This protein binds this small molecule.
Small molecule (SMILES): CC1(C)CC[C@]2(C(=O)O)CC[C@]3(C)[C@H](C(=O)C=C4[C@@]5(C)CC(C#N)=C(O)C(C)(C)[C@@H]5CC[C@]43C)[C@@H]2C1

Binding-site contacts:
Ligand atom O30 contacts residue MET104 of chain 2.A at 3.9 Å.
Ligand atom C23 contacts residue LYS88 of chain 2.A at 3.6 Å.
Ligand atom C22 contacts residue VAL89 of chain 2.A at 4.3 Å (hydrophobic).
Ligand atom C22 contacts residue HIS86 of chain 2.A at 3.9 Å.
Ligand atom C10 contacts residue CYS108 of chain 2.A at 4.1 Å (hydrophobic).
Ligand atom C28 contacts residue LYS88 of chain 2.A at 3.9 Å.
Ligand atom C29 contacts residue GLY105 of chain 2.A at 4.2 Å.
Ligand atom C35 contacts residue CYS108 of chain 2.A at 3.4 Å (hydrophobic).
Ligand atom C33 contacts residue CYS108 of chain 2.A at 2.9 Å (hydrophobic).
Ligand atom C10 contacts residue HIS111 of chain 2.A at 3.4 Å.
Ligand atom C5 contacts residue TYR42 of chain 2.A at 4.3 Å (hydrophobic).
Ligand atom C8 contacts residue HIS86 of chain 2.A at 3.8 Å.
Ligand atom C18 contacts residue LYS107 of chain 2.A at 4.2 Å.
Ligand atom C19 contacts residue CYS108 of chain 2.A at 3.3 Å (hydrophobic).
Ligand atom C29 contacts residue CYS108 of chain 2.A at 3.5 Å (hydrophobic).
Ligand atom C27 contacts residue CYS108 of chain 2.A at 3.7 Å (hydrophobic).
Ligand atom C24 contacts residue CYS108 of chain 2.A at 3.4 Å (hydrophobic).
Ligand atom C3 contacts residue HIS111 of chain 2.A at 3.7 Å.
Ligand atom O30 contacts residue GLY105 of chain 2.A at 3.3 Å (h-bond).
Ligand atom C35 contacts residue LYS107 of chain 2.A at 3.7 Å.
Ligand atom O39 contacts residue TYR42 of chain 2.A at 3.4 Å.
Ligand atom C34 contacts residue CYS108 of chain 2.A at 4.2 Å (hydrophobic).
Ligand atom C31 contacts residue CYS108 of chain 2.A at 2.7 Å (hydrophobic).
Ligand atom C32 contacts residue LYS107 of chain 2.A at 3.9 Å.
Ligand atom C26 contacts residue CYS108 of chain 2.A at 3.8 Å (hydrophobic).
Ligand atom N36 contacts residue GLY105 of chain 2.A at 3.3 Å.
Ligand atom C27 contacts residue MET104 of chain 2.A at 4.2 Å (hydrophobic).
Ligand atom C18 contacts residue CYS108 of chain 2.A at 3.3 Å (hydrophobic).
Ligand atom C21 contacts residue HIS86 of chain 2.A at 3.8 Å.
Ligand atom C27 contacts residue ARG92 of chain 2.A at 4.1 Å.
Ligand atom C23 contacts residue HIS86 of chain 2.A at 4.3 Å.
Ligand atom N36 contacts residue LYS107 of chain 2.A at 3.4 Å.
Ligand atom N36 contacts residue CYS108 of chain 2.A at 4.2 Å.
Ligand atom C27 contacts residue VAL112 of chain 2.A at 4.1 Å (hydrophobic).
Ligand atom C7 contacts residue TYR42 of chain 2.A at 3.8 Å (hydrophobic).
Ligand atom O39 contacts residue HIS86 of chain 2.A at 3.6 Å.
Ligand atom C35 contacts residue GLY105 of chain 2.A at 3.8 Å.
Ligand atom C28 contacts residue ARG92 of chain 2.A at 3.7 Å.
Ligand atom C32 contacts residue CYS108 of chain 2.A at 1.8 Å (hydrophobic).
Ligand atom C37 contacts residue HIS86 of chain 2.A at 4.2 Å.

Sequence of chain 2.A:
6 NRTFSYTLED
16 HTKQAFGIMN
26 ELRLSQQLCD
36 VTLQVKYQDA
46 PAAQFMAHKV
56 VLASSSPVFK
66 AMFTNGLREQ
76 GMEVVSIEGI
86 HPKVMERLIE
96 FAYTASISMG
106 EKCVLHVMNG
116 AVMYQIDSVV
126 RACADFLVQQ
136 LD